This small molecule binds to this protein.
Small molecule (SMILES): CC(=O)N[C@@H]1[C@@H](O)[C@H](O)[C@@H](CO)O[C@H]1O

Sequence of chain 1.A:
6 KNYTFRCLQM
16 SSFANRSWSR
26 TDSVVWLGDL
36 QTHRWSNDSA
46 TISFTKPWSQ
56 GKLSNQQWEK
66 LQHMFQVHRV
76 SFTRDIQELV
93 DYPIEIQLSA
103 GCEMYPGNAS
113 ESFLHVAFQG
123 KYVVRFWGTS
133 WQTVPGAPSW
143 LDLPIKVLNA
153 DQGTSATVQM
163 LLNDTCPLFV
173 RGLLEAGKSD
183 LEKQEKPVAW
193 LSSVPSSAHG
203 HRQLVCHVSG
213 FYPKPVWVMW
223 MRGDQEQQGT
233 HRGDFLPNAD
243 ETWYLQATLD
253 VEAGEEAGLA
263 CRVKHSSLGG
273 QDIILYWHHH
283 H

Binding-site contacts:
Ligand atom C7 contacts residue ARG25 of chain 1.A at 4.2 Å.
Ligand atom C8 contacts residue ARG25 of chain 1.A at 4.1 Å.
Ligand atom O7 contacts residue ASN42 of chain 1.A at 3.7 Å.
Ligand atom N2 contacts residue ARG25 of chain 1.A at 4.1 Å.
Ligand atom C2 contacts residue SER24 of chain 1.A at 3.7 Å.
Ligand atom C3 contacts residue ASN42 of chain 1.A at 3.8 Å.
Ligand atom O7 contacts residue ARG25 of chain 1.A at 4.0 Å.
Ligand atom O6 contacts residue ASN42 of chain 1.A at 4.2 Å.
Ligand atom C3 contacts residue SER24 of chain 1.A at 4.0 Å.
Ligand atom N2 contacts residue ASN42 of chain 1.A at 3.0 Å (h-bond).
Ligand atom O5 contacts residue ASN42 of chain 1.A at 2.3 Å (h-bond).
Ligand atom C1 contacts residue SER24 of chain 1.A at 3.7 Å.
Ligand atom C8 contacts residue SER24 of chain 1.A at 4.1 Å.
Ligand atom C5 contacts residue ASN42 of chain 1.A at 3.6 Å.
Ligand atom C4 contacts residue ASN42 of chain 1.A at 4.2 Å.
Ligand atom C7 contacts residue ASN42 of chain 1.A at 3.6 Å.
Ligand atom C7 contacts residue SER24 of chain 1.A at 4.0 Å.
Ligand atom C1 contacts residue ARG25 of chain 1.A at 4.3 Å.
Ligand atom C1 contacts residue ASN42 of chain 1.A at 1.4 Å.
Ligand atom C8 contacts residue TRP23 of chain 1.A at 3.4 Å (hydrophobic).
Ligand atom N2 contacts residue SER24 of chain 1.A at 3.0 Å (h-bond).
Ligand atom C2 contacts residue ASN42 of chain 1.A at 2.5 Å.